Binding-site contacts:
Ligand atom O4 contacts residue LEU406 of chain 1.C at 3.9 Å.
Ligand atom C6 contacts residue TRP468 of chain 1.C at 3.4 Å (hydrophobic).
Ligand atom C5 contacts residue TRP468 of chain 1.C at 4.0 Å (hydrophobic).
Ligand atom C8 contacts residue ALA436 of chain 1.C at 3.7 Å (hydrophobic).
Ligand atom O4 contacts residue LEU43 of chain 1.C at 3.6 Å.
Ligand atom C7 contacts residue TRP468 of chain 1.C at 3.3 Å (hydrophobic).
Ligand atom N2 contacts residue ALA359 of chain 1.C at 3.8 Å.
Ligand atom C13 contacts residue ALA436 of chain 1.C at 3.8 Å (hydrophobic).
Ligand atom O1 contacts residue ASP232 of chain 1.C at 2.7 Å (salt-bridge).
Ligand atom O6 contacts residue PHE334 of chain 1.C at 3.6 Å.
Ligand atom S1 contacts residue ASP232 of chain 1.C at 3.5 Å (salt-bridge).
Ligand atom S1 contacts residue ASP231 of chain 1.C at 4.0 Å.
Ligand atom C13 contacts residue PHE334 of chain 1.C at 3.6 Å (hydrophobic).
Ligand atom C4 contacts residue ASP232 of chain 1.C at 3.8 Å.
Ligand atom N3 contacts residue ALA436 of chain 1.C at 2.9 Å (h-bond).
Ligand atom C14 contacts residue SER42 of chain 1.C at 3.5 Å.
Ligand atom C7 contacts residue ALA436 of chain 1.C at 3.3 Å (hydrophobic).
Ligand atom C5 contacts residue VAL376 of chain 1.C at 3.8 Å (hydrophobic).
Ligand atom C6 contacts residue ALA359 of chain 1.C at 3.8 Å (hydrophobic).
Ligand atom O3 contacts residue LEU43 of chain 1.C at 3.8 Å.
Ligand atom C3 contacts residue ASP232 of chain 1.C at 3.5 Å.
Ligand atom S1 contacts residue VAL376 of chain 1.C at 3.4 Å.
Ligand atom C9 contacts residue ALA436 of chain 1.C at 3.8 Å (hydrophobic).
Ligand atom O3 contacts residue ALA436 of chain 1.C at 3.8 Å.
Ligand atom C14 contacts residue PHE334 of chain 1.C at 3.9 Å (hydrophobic).
Ligand atom N2 contacts residue TRP468 of chain 1.C at 3.0 Å.
Ligand atom P1 contacts residue SER42 of chain 1.C at 1.6 Å.
Ligand atom O7 contacts residue SER42 of chain 1.C at 1.9 Å (h-bond).
Ligand atom O7 contacts residue SER332 of chain 1.C at 2.9 Å (h-bond).
Ligand atom C4 contacts residue TRP468 of chain 1.C at 3.9 Å (hydrophobic).
Ligand atom N1 contacts residue HIS227 of chain 1.C at 3.3 Å (h-bond).
Ligand atom O6 contacts residue SER332 of chain 1.C at 3.9 Å.
Ligand atom O5 contacts residue SER42 of chain 1.C at 2.6 Å (h-bond).
Ligand atom C7 contacts residue ALA359 of chain 1.C at 3.2 Å (hydrophobic).
Ligand atom C12 contacts residue VAL358 of chain 1.C at 3.8 Å (hydrophobic).
Ligand atom C12 contacts residue PHE334 of chain 1.C at 3.8 Å (hydrophobic).
Ligand atom C2 contacts residue HIS227 of chain 1.C at 3.2 Å.
Ligand atom P1 contacts residue SER332 of chain 1.C at 4.0 Å.
Ligand atom C8 contacts residue ALA359 of chain 1.C at 3.2 Å (hydrophobic).
Ligand atom O6 contacts residue SER42 of chain 1.C at 2.8 Å (h-bond).

A protein and the small-molecule ligand that binds it are described below.
Small molecule (SMILES): C[C@@H](N)C(=O)SCCNC(=O)CCNC(=O)[C@@H](O)C(C)(C)COP(=O)(O)O

Sequence of chain 1.C:
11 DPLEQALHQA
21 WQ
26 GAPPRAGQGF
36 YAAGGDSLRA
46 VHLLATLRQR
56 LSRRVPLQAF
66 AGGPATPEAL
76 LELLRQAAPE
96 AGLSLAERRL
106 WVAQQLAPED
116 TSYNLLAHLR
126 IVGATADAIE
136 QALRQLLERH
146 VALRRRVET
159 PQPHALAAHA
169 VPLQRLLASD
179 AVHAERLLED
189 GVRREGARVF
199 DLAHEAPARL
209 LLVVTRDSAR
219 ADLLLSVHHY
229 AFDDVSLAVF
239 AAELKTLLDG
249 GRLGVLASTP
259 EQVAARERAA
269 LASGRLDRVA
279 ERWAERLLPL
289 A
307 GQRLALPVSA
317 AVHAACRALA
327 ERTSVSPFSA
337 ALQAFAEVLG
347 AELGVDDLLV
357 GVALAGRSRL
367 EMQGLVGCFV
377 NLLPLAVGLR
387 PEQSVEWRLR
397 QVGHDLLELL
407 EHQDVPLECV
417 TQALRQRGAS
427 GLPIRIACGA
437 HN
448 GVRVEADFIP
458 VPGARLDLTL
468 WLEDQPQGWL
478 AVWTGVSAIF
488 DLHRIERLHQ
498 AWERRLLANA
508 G